Binding-site contacts:
Ligand atom CA contacts residue GLU116 of chain 1.A at 3.0 Å.
Ligand atom OXT contacts residue GLU116 of chain 1.A at 4.1 Å.
Ligand atom CB contacts residue GLU116 of chain 1.A at 3.7 Å.
Ligand atom OE contacts residue ASP132 of chain 1.A at 3.2 Å (salt-bridge).
Ligand atom N contacts residue TYR106 of chain 1.A at 3.2 Å.
Ligand atom S contacts residue ASP134 of chain 1.A at 3.7 Å.
Ligand atom C contacts residue ILE107 of chain 1.A at 3.4 Å (hydrophobic).
Ligand atom CE contacts residue TYR57 of chain 1.A at 3.1 Å (hydrophobic).
Ligand atom CE contacts residue SER74 of chain 1.A at 4.0 Å.
Ligand atom C contacts residue VAL84 of chain 1.A at 3.3 Å (hydrophobic).
Ligand atom O contacts residue CYS85 of chain 1.A at 3.0 Å (h-bond).
Ligand atom CA contacts residue ILE107 of chain 1.A at 3.6 Å (hydrophobic).
Ligand atom CA contacts residue CYS85 of chain 1.A at 3.6 Å (hydrophobic).
Ligand atom CB contacts residue ILE107 of chain 1.A at 3.5 Å (hydrophobic).
Ligand atom C contacts residue GLY83 of chain 1.A at 3.8 Å.
Ligand atom CG contacts residue ILE107 of chain 1.A at 3.9 Å (hydrophobic).
Ligand atom C contacts residue CYS85 of chain 1.A at 3.9 Å (hydrophobic).
Ligand atom CB contacts residue ASP132 of chain 1.A at 3.9 Å.
Ligand atom N contacts residue GLU116 of chain 1.A at 2.4 Å (salt-bridge).
Ligand atom OXT contacts residue TYR106 of chain 1.A at 3.8 Å.
Ligand atom O contacts residue GLY83 of chain 1.A at 3.6 Å.
Ligand atom S contacts residue CYS109 of chain 1.A at 3.7 Å.
Ligand atom OE contacts residue GLU116 of chain 1.A at 3.9 Å.
Ligand atom CE contacts residue ASP132 of chain 1.A at 3.5 Å.
Ligand atom O contacts residue VAL84 of chain 1.A at 3.2 Å (h-bond).
Ligand atom CE contacts residue PHE53 of chain 1.A at 3.7 Å (hydrophobic).
Ligand atom CG contacts residue ASP132 of chain 1.A at 3.7 Å.
Ligand atom OXT contacts residue GLY83 of chain 1.A at 3.0 Å.
Ligand atom CB contacts residue CYS85 of chain 1.A at 3.9 Å (hydrophobic).
Ligand atom OXT contacts residue VAL84 of chain 1.A at 2.2 Å (h-bond).
Ligand atom OE contacts residue ASP134 of chain 1.A at 2.3 Å (salt-bridge).
Ligand atom O contacts residue ILE78 of chain 1.A at 3.9 Å.
Ligand atom N contacts residue ILE107 of chain 1.A at 3.4 Å (h-bond).
Ligand atom O contacts residue ILE107 of chain 1.A at 3.9 Å.
Ligand atom OXT contacts residue ILE107 of chain 1.A at 3.2 Å (h-bond).
Ligand atom S contacts residue ASP132 of chain 1.A at 3.5 Å (salt-bridge).
Ligand atom O contacts residue LYS82 of chain 1.A at 4.1 Å.
Ligand atom CB contacts residue CYS109 of chain 1.A at 4.1 Å (hydrophobic).
Ligand atom OXT contacts residue CYS85 of chain 1.A at 3.7 Å.
Ligand atom CG contacts residue CYS109 of chain 1.A at 3.6 Å (hydrophobic).

The protein below binds the small molecule below.
Small molecule (SMILES): C[S@@](=O)CC[C@H](N)C(=O)O

Sequence of chain 1.A:
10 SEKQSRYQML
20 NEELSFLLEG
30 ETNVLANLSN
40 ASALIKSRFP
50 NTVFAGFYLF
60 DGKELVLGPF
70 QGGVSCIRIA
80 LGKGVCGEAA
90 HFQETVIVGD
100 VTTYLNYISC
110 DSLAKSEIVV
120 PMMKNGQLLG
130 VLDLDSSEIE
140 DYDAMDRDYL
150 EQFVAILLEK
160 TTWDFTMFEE